Sequence of chain 1.A:
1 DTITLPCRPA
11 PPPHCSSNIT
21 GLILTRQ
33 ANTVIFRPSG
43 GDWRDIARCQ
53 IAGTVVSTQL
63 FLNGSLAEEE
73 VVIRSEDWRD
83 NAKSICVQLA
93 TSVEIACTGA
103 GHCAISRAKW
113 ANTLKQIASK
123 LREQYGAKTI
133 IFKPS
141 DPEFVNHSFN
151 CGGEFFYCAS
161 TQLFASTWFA

This protein binds this small molecule.
Small molecule (SMILES): CC(=O)N[C@@H]1[C@@H](O)[C@H](O)[C@@H](CO)O[C@H]1O

Binding-site contacts:
Ligand atom C3 contacts residue ASN65 of chain 1.A at 3.8 Å.
Ligand atom O7 contacts residue CYS151 of chain 1.A at 4.2 Å.
Ligand atom C5 contacts residue ASN65 of chain 1.A at 3.7 Å.
Ligand atom N2 contacts residue VAL57 of chain 1.A at 4.1 Å.
Ligand atom C3 contacts residue SER16 of chain 1.A at 3.2 Å.
Ligand atom N2 contacts residue SER16 of chain 1.A at 4.1 Å.
Ligand atom C7 contacts residue CYS15 of chain 1.A at 4.4 Å (hydrophobic).
Ligand atom O7 contacts residue VAL57 of chain 1.A at 3.4 Å.
Ligand atom O3 contacts residue SER16 of chain 1.A at 4.0 Å.
Ligand atom C5 contacts residue SER16 of chain 1.A at 3.9 Å.
Ligand atom N2 contacts residue CYS15 of chain 1.A at 4.1 Å.
Ligand atom C2 contacts residue ASN65 of chain 1.A at 2.5 Å.
Ligand atom O4 contacts residue HIS14 of chain 1.A at 3.5 Å (h-bond).
Ligand atom C1 contacts residue SER16 of chain 1.A at 4.1 Å.
Ligand atom C1 contacts residue SER17 of chain 1.A at 3.8 Å.
Ligand atom C8 contacts residue PHE149 of chain 1.A at 4.2 Å (hydrophobic).
Ligand atom C3 contacts residue CYS15 of chain 1.A at 4.5 Å (hydrophobic).
Ligand atom C2 contacts residue SER17 of chain 1.A at 4.2 Å.
Ligand atom C8 contacts residue VAL57 of chain 1.A at 3.6 Å (hydrophobic).
Ligand atom O3 contacts residue CYS15 of chain 1.A at 4.0 Å.
Ligand atom C8 contacts residue CYS151 of chain 1.A at 3.7 Å (hydrophobic).
Ligand atom C7 contacts residue VAL57 of chain 1.A at 3.5 Å (hydrophobic).
Ligand atom C4 contacts residue SER16 of chain 1.A at 3.8 Å.
Ligand atom O4 contacts residue SER16 of chain 1.A at 3.7 Å.
Ligand atom C7 contacts residue ASN65 of chain 1.A at 3.8 Å.
Ligand atom O5 contacts residue ASN65 of chain 1.A at 2.4 Å (h-bond).
Ligand atom C4 contacts residue HIS14 of chain 1.A at 4.1 Å.
Ligand atom N2 contacts residue SER17 of chain 1.A at 3.6 Å.
Ligand atom C3 contacts residue HIS14 of chain 1.A at 3.5 Å.
Ligand atom C7 contacts residue CYS151 of chain 1.A at 4.2 Å (hydrophobic).
Ligand atom O3 contacts residue HIS14 of chain 1.A at 2.6 Å (h-bond).
Ligand atom N2 contacts residue ASN65 of chain 1.A at 2.9 Å (h-bond).
Ligand atom C2 contacts residue SER16 of chain 1.A at 4.0 Å.
Ligand atom C8 contacts residue CYS15 of chain 1.A at 4.1 Å (hydrophobic).
Ligand atom C1 contacts residue ASN65 of chain 1.A at 1.4 Å.
Ligand atom C4 contacts residue ASN65 of chain 1.A at 4.2 Å.
Ligand atom O7 contacts residue ASN65 of chain 1.A at 4.1 Å.
Ligand atom C8 contacts residue ASN150 of chain 1.A at 3.9 Å.